Binding-site contacts:
Ligand atom OAB contacts residue SER285 of chain 1.C at 3.3 Å (h-bond).
Ligand atom OAA contacts residue TYR38 of chain 1.C at 3.7 Å.
Ligand atom OAD contacts residue LEU193 of chain 1.C at 3.6 Å.
Ligand atom CAM contacts residue LEU212 of chain 1.C at 3.6 Å (hydrophobic).
Ligand atom CAG contacts residue ILE94 of chain 1.C at 3.8 Å (hydrophobic).
Ligand atom CAQ contacts residue ALA163 of chain 1.C at 3.0 Å (hydrophobic).
Ligand atom CAL contacts residue HIS284 of chain 1.C at 3.5 Å.
Ligand atom CAL contacts residue GLY90 of chain 1.C at 3.5 Å.
Ligand atom CAG contacts residue TYR38 of chain 1.C at 3.3 Å (hydrophobic).
Ligand atom CAL contacts residue GLY91 of chain 1.C at 3.6 Å.
Ligand atom CAL contacts residue SER162 of chain 1.C at 2.5 Å.
Ligand atom CAQ contacts residue GLY91 of chain 1.C at 2.8 Å.
Ligand atom CAN contacts residue ALA163 of chain 1.C at 3.3 Å (hydrophobic).
Ligand atom CAI contacts residue GLY90 of chain 1.C at 3.8 Å.
Ligand atom CAO contacts residue GLY91 of chain 1.C at 3.9 Å.
Ligand atom CAI contacts residue PHE220 of chain 1.C at 3.4 Å (hydrophobic).
Ligand atom NAE contacts residue SER162 of chain 1.C at 3.8 Å.
Ligand atom CAI contacts residue TYR38 of chain 1.C at 3.7 Å (hydrophobic).
Ligand atom CAN contacts residue GLY90 of chain 1.C at 3.0 Å.
Ligand atom OAA contacts residue GLY90 of chain 1.C at 3.2 Å (h-bond).
Ligand atom CAN contacts residue GLY91 of chain 1.C at 2.6 Å.
Ligand atom CAO contacts residue SER162 of chain 1.C at 2.8 Å.
Ligand atom CAF contacts residue PHE220 of chain 1.C at 4.0 Å (hydrophobic).
Ligand atom CAQ contacts residue SER162 of chain 1.C at 2.8 Å.
Ligand atom CAK contacts residue TYR38 of chain 1.C at 3.8 Å (hydrophobic).
Ligand atom CAP contacts residue HIS284 of chain 1.C at 3.6 Å.
Ligand atom CAH contacts residue VAL211 of chain 1.C at 3.8 Å (hydrophobic).
Ligand atom CAG contacts residue PHE220 of chain 1.C at 3.8 Å (hydrophobic).
Ligand atom OAD contacts residue ALA163 of chain 1.C at 4.0 Å.
Ligand atom CAM contacts residue HIS284 of chain 1.C at 2.9 Å.
Ligand atom CAP contacts residue SER162 of chain 1.C at 2.7 Å.
Ligand atom OAB contacts residue HIS284 of chain 1.C at 3.4 Å.
Ligand atom CAP contacts residue LEU212 of chain 1.C at 3.6 Å (hydrophobic).
Ligand atom CAN contacts residue SER162 of chain 1.C at 2.6 Å.
Ligand atom OAA contacts residue HIS284 of chain 1.C at 3.6 Å.
Ligand atom CAQ contacts residue GLY90 of chain 1.C at 4.0 Å.
Ligand atom CAO contacts residue ALA163 of chain 1.C at 3.9 Å (hydrophobic).
Ligand atom CAM contacts residue SER162 of chain 1.C at 2.6 Å.
Ligand atom CAF contacts residue LEU212 of chain 1.C at 4.0 Å (hydrophobic).
Ligand atom OAA contacts residue SER162 of chain 1.C at 3.3 Å (h-bond).

Sequence of chain 1.C:
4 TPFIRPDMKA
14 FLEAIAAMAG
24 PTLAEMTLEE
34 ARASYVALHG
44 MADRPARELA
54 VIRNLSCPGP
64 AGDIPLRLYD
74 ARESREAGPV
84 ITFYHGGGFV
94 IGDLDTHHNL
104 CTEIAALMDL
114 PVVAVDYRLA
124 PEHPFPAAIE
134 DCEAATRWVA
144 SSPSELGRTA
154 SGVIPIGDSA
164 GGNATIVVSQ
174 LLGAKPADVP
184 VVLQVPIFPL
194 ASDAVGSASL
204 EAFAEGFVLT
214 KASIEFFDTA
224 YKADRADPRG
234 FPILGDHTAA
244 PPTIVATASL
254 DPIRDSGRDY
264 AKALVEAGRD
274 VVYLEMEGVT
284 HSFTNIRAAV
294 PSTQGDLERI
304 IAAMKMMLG

A small-molecule ligand and the protein it binds are described below.
Small molecule (SMILES): CCCCCC(=O)Oc1ccc([N+](=O)[O-])cc1